This small molecule binds to this protein.
Small molecule (SMILES): CO[C@@H]1O[C@H](CO)[C@H](O)[C@H](O[C@]2(C(=O)O)C[C@H](O)[C@@H](NC(=O)CO)[C@H]([C@H](O)[C@H](O)CO)O2)[C@H]1O

Sequence of chain 1.A:
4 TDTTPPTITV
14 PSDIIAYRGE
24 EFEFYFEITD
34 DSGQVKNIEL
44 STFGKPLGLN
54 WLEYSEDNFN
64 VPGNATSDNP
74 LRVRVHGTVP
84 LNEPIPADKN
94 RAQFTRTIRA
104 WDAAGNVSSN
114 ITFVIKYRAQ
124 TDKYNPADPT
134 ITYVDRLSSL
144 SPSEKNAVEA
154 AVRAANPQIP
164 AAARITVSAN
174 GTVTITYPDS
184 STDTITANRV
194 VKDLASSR

Binding-site contacts:
Ligand atom O6 contacts residue PHE46 of chain 1.A at 4.0 Å.
Ligand atom C6 contacts residue GLN96 of chain 1.A at 3.4 Å.
Ligand atom O10 contacts residue ARG94 of chain 1.A at 3.9 Å.
Ligand atom C11 contacts residue ARG94 of chain 1.A at 3.4 Å.
Ligand atom O11 contacts residue TYR120 of chain 1.A at 2.6 Å (h-bond).
Ligand atom C4 contacts residue GLN96 of chain 1.A at 3.5 Å.
Ligand atom C6 contacts residue PHE46 of chain 1.A at 4.0 Å (hydrophobic).
Ligand atom C10 contacts residue ARG94 of chain 1.A at 3.2 Å.
Ligand atom C8 contacts residue PHE97 of chain 1.A at 4.3 Å (hydrophobic).
Ligand atom C5 contacts residue ARG94 of chain 1.A at 3.8 Å.
Ligand atom O1A contacts residue GLN96 of chain 1.A at 3.7 Å.
Ligand atom C9 contacts residue PHE97 of chain 1.A at 3.8 Å (hydrophobic).
Ligand atom N5 contacts residue GLN96 of chain 1.A at 3.0 Å (h-bond).
Ligand atom C10 contacts residue GLN96 of chain 1.A at 4.2 Å.
Ligand atom O6 contacts residue THR98 of chain 1.A at 4.1 Å.
Ligand atom O1A contacts residue PHE97 of chain 1.A at 3.6 Å.
Ligand atom O11 contacts residue ALA95 of chain 1.A at 3.7 Å.
Ligand atom O9 contacts residue ARG99 of chain 1.A at 3.1 Å (salt-bridge).
Ligand atom O11 contacts residue PHE97 of chain 1.A at 4.1 Å.
Ligand atom O1B contacts residue THR98 of chain 1.A at 2.7 Å (h-bond).
Ligand atom O1A contacts residue THR98 of chain 1.A at 2.8 Å (h-bond).
Ligand atom O8 contacts residue PHE97 of chain 1.A at 4.0 Å.
Ligand atom O1A contacts residue ARG99 of chain 1.A at 4.3 Å.
Ligand atom C5 contacts residue PHE46 of chain 1.A at 4.1 Å (hydrophobic).
Ligand atom C1 contacts residue GLN96 of chain 1.A at 3.9 Å.
Ligand atom C4 contacts residue ARG94 of chain 1.A at 3.3 Å.
Ligand atom O8 contacts residue THR98 of chain 1.A at 4.2 Å.
Ligand atom O11 contacts residue GLN96 of chain 1.A at 3.4 Å (h-bond).
Ligand atom C9 contacts residue ARG99 of chain 1.A at 3.7 Å.
Ligand atom C5 contacts residue GLN96 of chain 1.A at 3.5 Å.
Ligand atom O1B contacts residue GLN96 of chain 1.A at 3.5 Å (h-bond).
Ligand atom O8 contacts residue ARG99 of chain 1.A at 3.1 Å (salt-bridge).
Ligand atom C1 contacts residue THR98 of chain 1.A at 3.5 Å.
Ligand atom O8 contacts residue GLN96 of chain 1.A at 4.3 Å.
Ligand atom O11 contacts residue ARG94 of chain 1.A at 3.4 Å (salt-bridge).
Ligand atom C11 contacts residue TYR120 of chain 1.A at 3.3 Å (hydrophobic).
Ligand atom O4 contacts residue ARG94 of chain 1.A at 2.6 Å (salt-bridge).
Ligand atom C7 contacts residue GLN96 of chain 1.A at 4.2 Å.
Ligand atom C8 contacts residue ARG99 of chain 1.A at 4.1 Å.
Ligand atom N5 contacts residue ARG94 of chain 1.A at 3.0 Å (salt-bridge).